Sequence of chain 1.C:
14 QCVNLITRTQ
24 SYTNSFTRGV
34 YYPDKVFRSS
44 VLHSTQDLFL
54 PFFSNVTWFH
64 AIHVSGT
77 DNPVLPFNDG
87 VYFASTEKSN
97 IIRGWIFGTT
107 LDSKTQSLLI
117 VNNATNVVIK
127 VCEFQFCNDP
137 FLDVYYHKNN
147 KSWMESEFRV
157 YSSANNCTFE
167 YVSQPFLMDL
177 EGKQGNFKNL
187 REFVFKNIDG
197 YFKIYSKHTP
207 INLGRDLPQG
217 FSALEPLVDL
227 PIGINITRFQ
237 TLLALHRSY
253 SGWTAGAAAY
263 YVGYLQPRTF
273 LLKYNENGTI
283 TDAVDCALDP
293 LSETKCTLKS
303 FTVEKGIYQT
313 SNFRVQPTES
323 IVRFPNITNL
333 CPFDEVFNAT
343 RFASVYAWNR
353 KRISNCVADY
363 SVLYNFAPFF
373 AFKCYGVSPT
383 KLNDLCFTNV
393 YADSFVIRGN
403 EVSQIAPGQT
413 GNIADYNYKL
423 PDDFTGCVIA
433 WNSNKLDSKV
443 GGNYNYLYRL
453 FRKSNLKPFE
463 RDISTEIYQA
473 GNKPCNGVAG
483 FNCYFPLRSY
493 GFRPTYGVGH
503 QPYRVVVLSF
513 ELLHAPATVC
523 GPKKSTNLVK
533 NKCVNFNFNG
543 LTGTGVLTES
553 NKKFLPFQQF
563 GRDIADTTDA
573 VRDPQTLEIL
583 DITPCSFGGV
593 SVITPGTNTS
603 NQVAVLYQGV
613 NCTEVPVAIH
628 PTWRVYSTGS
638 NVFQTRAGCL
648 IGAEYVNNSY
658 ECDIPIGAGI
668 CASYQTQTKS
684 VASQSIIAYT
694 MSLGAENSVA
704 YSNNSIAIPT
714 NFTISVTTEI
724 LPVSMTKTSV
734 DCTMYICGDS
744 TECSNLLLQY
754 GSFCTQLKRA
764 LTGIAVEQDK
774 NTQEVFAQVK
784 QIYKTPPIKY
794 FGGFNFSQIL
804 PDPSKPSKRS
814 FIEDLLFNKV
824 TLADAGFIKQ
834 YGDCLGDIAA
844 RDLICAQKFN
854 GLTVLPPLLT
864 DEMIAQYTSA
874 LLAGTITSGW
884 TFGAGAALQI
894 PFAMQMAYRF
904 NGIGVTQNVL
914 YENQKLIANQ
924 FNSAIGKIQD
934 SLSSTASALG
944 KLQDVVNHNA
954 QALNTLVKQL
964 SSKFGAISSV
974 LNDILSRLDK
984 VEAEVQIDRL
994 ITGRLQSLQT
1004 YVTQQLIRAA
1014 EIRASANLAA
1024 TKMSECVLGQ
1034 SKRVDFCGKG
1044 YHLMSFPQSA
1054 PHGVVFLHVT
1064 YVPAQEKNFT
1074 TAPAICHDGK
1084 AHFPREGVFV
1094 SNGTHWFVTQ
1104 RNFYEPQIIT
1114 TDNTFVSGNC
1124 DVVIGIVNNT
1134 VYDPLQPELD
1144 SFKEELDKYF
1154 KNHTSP

Sequence of chain 1.B:
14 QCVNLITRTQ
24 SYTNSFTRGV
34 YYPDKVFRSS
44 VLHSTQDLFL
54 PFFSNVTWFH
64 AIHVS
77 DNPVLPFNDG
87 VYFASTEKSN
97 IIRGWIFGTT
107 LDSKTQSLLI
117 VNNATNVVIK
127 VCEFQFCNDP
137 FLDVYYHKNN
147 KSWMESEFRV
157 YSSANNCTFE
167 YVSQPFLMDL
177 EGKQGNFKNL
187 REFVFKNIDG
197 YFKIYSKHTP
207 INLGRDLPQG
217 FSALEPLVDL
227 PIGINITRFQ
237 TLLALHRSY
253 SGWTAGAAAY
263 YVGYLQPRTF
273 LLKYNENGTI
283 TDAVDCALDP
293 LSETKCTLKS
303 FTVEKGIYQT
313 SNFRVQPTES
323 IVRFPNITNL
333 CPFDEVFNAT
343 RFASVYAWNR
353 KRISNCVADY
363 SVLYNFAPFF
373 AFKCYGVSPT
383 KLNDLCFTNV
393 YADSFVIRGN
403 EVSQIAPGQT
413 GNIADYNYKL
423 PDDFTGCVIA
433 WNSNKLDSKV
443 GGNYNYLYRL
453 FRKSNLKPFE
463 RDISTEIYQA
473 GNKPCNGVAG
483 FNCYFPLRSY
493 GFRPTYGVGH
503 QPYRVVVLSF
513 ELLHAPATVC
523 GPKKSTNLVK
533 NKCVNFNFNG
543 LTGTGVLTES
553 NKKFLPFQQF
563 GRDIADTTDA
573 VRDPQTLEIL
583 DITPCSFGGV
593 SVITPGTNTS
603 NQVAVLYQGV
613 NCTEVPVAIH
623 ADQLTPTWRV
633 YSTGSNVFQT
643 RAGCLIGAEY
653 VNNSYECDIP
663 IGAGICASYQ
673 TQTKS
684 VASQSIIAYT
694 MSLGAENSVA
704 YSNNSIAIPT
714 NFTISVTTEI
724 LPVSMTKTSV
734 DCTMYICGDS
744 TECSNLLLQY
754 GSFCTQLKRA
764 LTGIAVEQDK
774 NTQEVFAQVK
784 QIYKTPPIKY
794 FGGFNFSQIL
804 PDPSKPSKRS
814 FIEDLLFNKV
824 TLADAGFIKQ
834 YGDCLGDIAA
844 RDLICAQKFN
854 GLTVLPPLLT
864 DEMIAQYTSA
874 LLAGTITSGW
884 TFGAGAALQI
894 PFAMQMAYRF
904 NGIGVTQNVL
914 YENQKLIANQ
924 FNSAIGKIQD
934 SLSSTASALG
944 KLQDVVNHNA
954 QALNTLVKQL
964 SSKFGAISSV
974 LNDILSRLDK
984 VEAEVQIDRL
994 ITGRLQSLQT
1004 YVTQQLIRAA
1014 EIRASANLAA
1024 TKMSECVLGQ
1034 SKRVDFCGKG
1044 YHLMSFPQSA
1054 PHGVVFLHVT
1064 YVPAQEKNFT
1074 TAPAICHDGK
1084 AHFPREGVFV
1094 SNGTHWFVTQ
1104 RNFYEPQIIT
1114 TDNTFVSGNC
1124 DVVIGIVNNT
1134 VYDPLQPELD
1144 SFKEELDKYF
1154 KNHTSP

A small-molecule ligand and the protein it binds are described below.
Small molecule (SMILES): CC(=O)N[C@H]1[C@H](O[C@H]2[C@H](O)[C@@H](NC(C)=O)CO[C@@H]2CO)O[C@H](CO)[C@@H](O)[C@@H]1O

Binding-site contacts:
Ligand atom C5 contacts residue ASN613 of chain 1.B at 3.7 Å.
Ligand atom C1 contacts residue ASN613 of chain 1.B at 1.4 Å.
Ligand atom C8 contacts residue ILE831 of chain 1.C at 4.3 Å (hydrophobic).
Ligand atom C8 contacts residue GLN641 of chain 1.B at 4.0 Å.
Ligand atom N2 contacts residue ASN613 of chain 1.B at 2.9 Å (h-bond).
Ligand atom C8 contacts residue ASN613 of chain 1.B at 4.2 Å.
Ligand atom O7 contacts residue GLN833 of chain 1.C at 3.3 Å (h-bond).
Ligand atom C5 contacts residue THR615 of chain 1.B at 4.0 Å.
Ligand atom C1 contacts residue GLN833 of chain 1.C at 4.3 Å.
Ligand atom C7 contacts residue ASN613 of chain 1.B at 4.0 Å.
Ligand atom C1 contacts residue THR615 of chain 1.B at 3.5 Å.
Ligand atom O5 contacts residue ASN613 of chain 1.B at 2.3 Å (h-bond).
Ligand atom O6 contacts residue THR615 of chain 1.B at 3.8 Å.
Ligand atom N2 contacts residue GLN833 of chain 1.C at 4.0 Å.
Ligand atom C3 contacts residue ASN613 of chain 1.B at 3.8 Å.
Ligand atom O5 contacts residue GLN833 of chain 1.C at 4.4 Å.
Ligand atom C7 contacts residue GLN833 of chain 1.C at 3.8 Å.
Ligand atom C2 contacts residue GLN833 of chain 1.C at 3.6 Å.
Ligand atom C4 contacts residue ASN613 of chain 1.B at 4.2 Å.
Ligand atom C2 contacts residue ASN613 of chain 1.B at 2.5 Å.
Ligand atom O5 contacts residue THR615 of chain 1.B at 3.3 Å (h-bond).